Sequence of chain 1.H:
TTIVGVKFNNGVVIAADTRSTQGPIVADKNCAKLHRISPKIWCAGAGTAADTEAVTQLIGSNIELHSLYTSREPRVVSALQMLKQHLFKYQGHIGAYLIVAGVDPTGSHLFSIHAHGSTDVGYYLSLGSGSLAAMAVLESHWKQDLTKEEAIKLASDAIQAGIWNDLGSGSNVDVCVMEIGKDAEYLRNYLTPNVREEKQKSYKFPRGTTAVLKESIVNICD

Sequence of chain 1.N:
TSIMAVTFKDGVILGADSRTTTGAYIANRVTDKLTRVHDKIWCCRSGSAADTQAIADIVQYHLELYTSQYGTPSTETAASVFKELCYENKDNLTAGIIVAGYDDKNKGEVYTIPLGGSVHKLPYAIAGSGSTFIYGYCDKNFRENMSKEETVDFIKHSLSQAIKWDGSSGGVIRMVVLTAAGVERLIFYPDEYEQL

The protein below binds the small molecule below.
Small molecule (SMILES): CCCCCC(=O)N[C@H](C(=O)N[C@@H](CCC(=O)N(C)C)C(=O)N[C@@H](CC(C)C)[C@@H](O)C(C)C)C(C)C

Binding-site contacts:
Ligand atom C16 contacts residue THR1 of chain 1.N at 1.4 Å.
Ligand atom C10 contacts residue GLY47 of chain 1.N at 3.8 Å.
Ligand atom C26 contacts residue ALA49 of chain 1.N at 3.8 Å (hydrophobic).
Ligand atom C13 contacts residue THR1 of chain 1.N at 3.2 Å.
Ligand atom C12 contacts residue THR1 of chain 1.N at 2.8 Å.
Ligand atom O7 contacts residue GLY47 of chain 1.N at 3.3 Å (h-bond).
Ligand atom O6 contacts residue THR1 of chain 1.N at 2.3 Å (h-bond).
Ligand atom C15 contacts residue THR20 of chain 1.N at 3.9 Å.
Ligand atom C4 contacts residue THR22 of chain 1.N at 3.8 Å.
Ligand atom C26 contacts residue THR20 of chain 1.N at 3.8 Å.
Ligand atom O2 contacts residue THR20 of chain 1.N at 3.4 Å.
Ligand atom N3 contacts residue THR1 of chain 1.N at 3.7 Å.
Ligand atom C14 contacts residue GLY47 of chain 1.N at 3.0 Å.
Ligand atom C6 contacts residue THR21 of chain 1.N at 3.9 Å.
Ligand atom O3 contacts residue SER48 of chain 1.N at 3.8 Å.
Ligand atom N2 contacts residue THR21 of chain 1.N at 3.2 Å (h-bond).
Ligand atom N3 contacts residue GLY47 of chain 1.N at 3.2 Å (h-bond).
Ligand atom C18 contacts residue THR1 of chain 1.N at 2.4 Å.
Ligand atom C14 contacts residue SER46 of chain 1.N at 3.8 Å.
Ligand atom O6 contacts residue GLY47 of chain 1.N at 3.3 Å (h-bond).
Ligand atom C23 contacts residue SER168 of chain 1.N at 3.1 Å.
Ligand atom C23 contacts residue ARG19 of chain 1.N at 3.4 Å.
Ligand atom C12 contacts residue LYS33 of chain 1.N at 3.8 Å.
Ligand atom C29 contacts residue HIS116 of chain 1.H at 3.8 Å.
Ligand atom C9 contacts residue GLY47 of chain 1.N at 3.9 Å.
Ligand atom C18 contacts residue SER129 of chain 1.N at 3.8 Å.
Ligand atom C6 contacts residue GLY47 of chain 1.N at 3.5 Å.
Ligand atom O6 contacts residue SER46 of chain 1.N at 3.9 Å.
Ligand atom O2 contacts residue THR21 of chain 1.N at 3.1 Å (h-bond).
Ligand atom C4 contacts residue HIS114 of chain 1.H at 3.5 Å.
Ligand atom O7 contacts residue SER48 of chain 1.N at 3.9 Å.
Ligand atom C12 contacts residue THR20 of chain 1.N at 3.4 Å.
Ligand atom C25 contacts residue SER48 of chain 1.N at 3.8 Å.
Ligand atom C2 contacts residue THR22 of chain 1.N at 3.9 Å.
Ligand atom C11 contacts residue THR1 of chain 1.N at 2.4 Å.
Ligand atom C17 contacts residue THR1 of chain 1.N at 1.5 Å.
Ligand atom C13 contacts residue ARG45 of chain 1.N at 3.8 Å.
Ligand atom O3 contacts residue ALA49 of chain 1.N at 3.1 Å (h-bond).
Ligand atom C23 contacts residue THR1 of chain 1.N at 2.4 Å.
Ligand atom C15 contacts residue ARG45 of chain 1.N at 3.8 Å.